Sequence of chain 1.K:
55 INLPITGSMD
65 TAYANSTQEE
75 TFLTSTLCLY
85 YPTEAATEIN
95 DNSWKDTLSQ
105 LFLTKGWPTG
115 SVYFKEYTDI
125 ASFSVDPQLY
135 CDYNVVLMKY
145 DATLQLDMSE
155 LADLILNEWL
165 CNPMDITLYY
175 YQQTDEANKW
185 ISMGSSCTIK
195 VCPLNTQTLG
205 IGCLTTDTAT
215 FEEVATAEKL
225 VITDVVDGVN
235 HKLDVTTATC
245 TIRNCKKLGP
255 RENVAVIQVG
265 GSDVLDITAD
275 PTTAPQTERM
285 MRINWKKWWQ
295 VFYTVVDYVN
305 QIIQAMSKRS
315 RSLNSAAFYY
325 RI

Binding-site contacts:
Ligand atom C7 contacts residue ASN69 of chain 1.K at 3.4 Å.
Ligand atom C1 contacts residue ASN69 of chain 1.K at 1.4 Å.
Ligand atom C4 contacts residue ASN69 of chain 1.K at 4.2 Å.
Ligand atom O5 contacts residue ASN69 of chain 1.K at 2.2 Å (h-bond).
Ligand atom C5 contacts residue ASN69 of chain 1.K at 3.6 Å.
Ligand atom C2 contacts residue ASN69 of chain 1.K at 2.5 Å.
Ligand atom N2 contacts residue ASN69 of chain 1.K at 2.5 Å (h-bond).
Ligand atom C8 contacts residue ASN69 of chain 1.K at 3.8 Å.
Ligand atom C3 contacts residue ASN69 of chain 1.K at 3.8 Å.
Ligand atom O7 contacts residue ASN69 of chain 1.K at 4.4 Å.

A protein and the small-molecule ligand that binds it are described below.
Small molecule (SMILES): CC(=O)N[C@@H]1[C@@H](O)[C@H](O)[C@@H](CO)O[C@H]1O